This protein binds this small molecule.
Small molecule (SMILES): CCc1nc(N)nc(N)c1-c1ccc(NCc2cc(F)cc(F)c2)cc1

Binding-site contacts:
Ligand atom N2 contacts residue TYR76 of chain 2.A at 3.6 Å.
Ligand atom C2 contacts residue ASP219 of chain 2.A at 3.6 Å.
Ligand atom C9 contacts residue THR78 of chain 2.A at 3.4 Å.
Ligand atom C5 contacts residue TYR76 of chain 2.A at 3.7 Å (hydrophobic).
Ligand atom C15 contacts residue PRO111 of chain 2.A at 3.7 Å (hydrophobic).
Ligand atom C3 contacts residue ASP31 of chain 2.A at 3.5 Å.
Ligand atom C5 contacts residue ASP31 of chain 2.A at 3.5 Å.
Ligand atom C5 contacts residue VAL120 of chain 2.A at 3.7 Å (hydrophobic).
Ligand atom C6 contacts residue VAL29 of chain 2.A at 3.8 Å (hydrophobic).
Ligand atom F1 contacts residue THR78 of chain 2.A at 3.3 Å.
Ligand atom C11 contacts residue PHE112 of chain 2.A at 3.7 Å (hydrophobic).
Ligand atom C17 contacts residue LEU114 of chain 2.A at 3.9 Å (hydrophobic).
Ligand atom C14 contacts residue PRO111 of chain 2.A at 3.6 Å (hydrophobic).
Ligand atom C4 contacts residue TYR76 of chain 2.A at 3.8 Å (hydrophobic).
Ligand atom N5 contacts residue PRO111 of chain 2.A at 3.5 Å.
Ligand atom C2 contacts residue GLY221 of chain 2.A at 3.6 Å.
Ligand atom C12 contacts residue THR78 of chain 2.A at 3.7 Å.
Ligand atom N4 contacts residue ASP219 of chain 2.A at 2.6 Å (salt-bridge).
Ligand atom C8 contacts residue THR78 of chain 2.A at 3.6 Å.
Ligand atom N3 contacts residue SER77 of chain 2.A at 3.0 Å (h-bond).
Ligand atom N1 contacts residue GLY221 of chain 2.A at 3.8 Å.
Ligand atom F2 contacts residue LEU114 of chain 2.A at 3.3 Å.
Ligand atom N4 contacts residue ASP31 of chain 2.A at 3.1 Å (salt-bridge).
Ligand atom C4 contacts residue GLY221 of chain 2.A at 3.9 Å.
Ligand atom N2 contacts residue GLY221 of chain 2.A at 3.6 Å.
Ligand atom C10 contacts residue TYR76 of chain 2.A at 3.8 Å (hydrophobic).
Ligand atom C7 contacts residue THR78 of chain 2.A at 3.7 Å.
Ligand atom N2 contacts residue ASP31 of chain 2.A at 2.6 Å (salt-bridge).
Ligand atom C6 contacts residue VAL120 of chain 2.A at 3.6 Å (hydrophobic).
Ligand atom C3 contacts residue GLY221 of chain 2.A at 3.8 Å.
Ligand atom C7 contacts residue PHE117 of chain 2.A at 3.8 Å (hydrophobic).
Ligand atom N3 contacts residue THR78 of chain 2.A at 3.0 Å (h-bond).
Ligand atom C1 contacts residue GLY221 of chain 2.A at 3.9 Å.
Ligand atom F1 contacts residue TYR53 of chain 1.A at 3.5 Å.
Ligand atom C10 contacts residue THR78 of chain 2.A at 3.4 Å.
Ligand atom C11 contacts residue THR78 of chain 2.A at 3.5 Å.
Ligand atom C12 contacts residue PHE117 of chain 2.A at 3.8 Å (hydrophobic).
Ligand atom C2 contacts residue ASP31 of chain 2.A at 3.4 Å.
Ligand atom C16 contacts residue LEU114 of chain 2.A at 3.5 Å (hydrophobic).
Ligand atom C3 contacts residue TYR76 of chain 2.A at 3.5 Å (hydrophobic).

Sequence of chain 1.A:
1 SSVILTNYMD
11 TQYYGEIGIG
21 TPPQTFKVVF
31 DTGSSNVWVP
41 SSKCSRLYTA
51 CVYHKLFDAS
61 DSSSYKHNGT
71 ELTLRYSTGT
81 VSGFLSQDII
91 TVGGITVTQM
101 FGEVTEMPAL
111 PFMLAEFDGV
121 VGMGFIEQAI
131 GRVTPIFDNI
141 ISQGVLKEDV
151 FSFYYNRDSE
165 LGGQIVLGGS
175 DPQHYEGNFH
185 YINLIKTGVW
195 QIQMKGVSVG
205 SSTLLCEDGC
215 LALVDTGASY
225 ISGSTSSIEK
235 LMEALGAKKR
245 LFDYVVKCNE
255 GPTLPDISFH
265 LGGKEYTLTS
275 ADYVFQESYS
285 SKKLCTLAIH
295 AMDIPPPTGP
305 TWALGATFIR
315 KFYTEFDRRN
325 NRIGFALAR

Sequence of chain 2.A:
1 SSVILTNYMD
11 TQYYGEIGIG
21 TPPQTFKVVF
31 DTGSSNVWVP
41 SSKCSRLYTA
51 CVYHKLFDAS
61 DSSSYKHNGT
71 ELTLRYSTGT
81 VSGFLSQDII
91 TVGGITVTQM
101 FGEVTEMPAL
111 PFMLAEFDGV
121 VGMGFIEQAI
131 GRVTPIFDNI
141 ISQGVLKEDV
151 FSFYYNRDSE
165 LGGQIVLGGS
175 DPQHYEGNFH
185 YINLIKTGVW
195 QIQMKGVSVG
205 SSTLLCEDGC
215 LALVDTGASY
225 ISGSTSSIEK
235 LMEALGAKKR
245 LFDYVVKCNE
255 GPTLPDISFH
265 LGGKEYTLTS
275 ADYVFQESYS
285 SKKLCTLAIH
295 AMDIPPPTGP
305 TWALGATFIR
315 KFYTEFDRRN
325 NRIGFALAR